Binding-site contacts:
Ligand atom C5 contacts residue ASN921 of chain 1.B at 3.7 Å.
Ligand atom O5 contacts residue ASN921 of chain 1.B at 2.4 Å (h-bond).
Ligand atom C1 contacts residue ASN921 of chain 1.B at 1.4 Å.
Ligand atom C7 contacts residue ASN921 of chain 1.B at 3.0 Å.
Ligand atom N2 contacts residue ASN921 of chain 1.B at 2.8 Å (h-bond).
Ligand atom C2 contacts residue ASN921 of chain 1.B at 2.4 Å.
Ligand atom C3 contacts residue ASN921 of chain 1.B at 3.8 Å.
Ligand atom C8 contacts residue ASN921 of chain 1.B at 4.3 Å.
Ligand atom O7 contacts residue ASN921 of chain 1.B at 2.7 Å (h-bond).
Ligand atom C4 contacts residue ASN921 of chain 1.B at 4.2 Å.

This small molecule binds to this protein.
Small molecule (SMILES): CC(=O)N[C@@H]1[C@@H](O)[C@H](O)[C@@H](CO)O[C@H]1O

Sequence of chain 1.B:
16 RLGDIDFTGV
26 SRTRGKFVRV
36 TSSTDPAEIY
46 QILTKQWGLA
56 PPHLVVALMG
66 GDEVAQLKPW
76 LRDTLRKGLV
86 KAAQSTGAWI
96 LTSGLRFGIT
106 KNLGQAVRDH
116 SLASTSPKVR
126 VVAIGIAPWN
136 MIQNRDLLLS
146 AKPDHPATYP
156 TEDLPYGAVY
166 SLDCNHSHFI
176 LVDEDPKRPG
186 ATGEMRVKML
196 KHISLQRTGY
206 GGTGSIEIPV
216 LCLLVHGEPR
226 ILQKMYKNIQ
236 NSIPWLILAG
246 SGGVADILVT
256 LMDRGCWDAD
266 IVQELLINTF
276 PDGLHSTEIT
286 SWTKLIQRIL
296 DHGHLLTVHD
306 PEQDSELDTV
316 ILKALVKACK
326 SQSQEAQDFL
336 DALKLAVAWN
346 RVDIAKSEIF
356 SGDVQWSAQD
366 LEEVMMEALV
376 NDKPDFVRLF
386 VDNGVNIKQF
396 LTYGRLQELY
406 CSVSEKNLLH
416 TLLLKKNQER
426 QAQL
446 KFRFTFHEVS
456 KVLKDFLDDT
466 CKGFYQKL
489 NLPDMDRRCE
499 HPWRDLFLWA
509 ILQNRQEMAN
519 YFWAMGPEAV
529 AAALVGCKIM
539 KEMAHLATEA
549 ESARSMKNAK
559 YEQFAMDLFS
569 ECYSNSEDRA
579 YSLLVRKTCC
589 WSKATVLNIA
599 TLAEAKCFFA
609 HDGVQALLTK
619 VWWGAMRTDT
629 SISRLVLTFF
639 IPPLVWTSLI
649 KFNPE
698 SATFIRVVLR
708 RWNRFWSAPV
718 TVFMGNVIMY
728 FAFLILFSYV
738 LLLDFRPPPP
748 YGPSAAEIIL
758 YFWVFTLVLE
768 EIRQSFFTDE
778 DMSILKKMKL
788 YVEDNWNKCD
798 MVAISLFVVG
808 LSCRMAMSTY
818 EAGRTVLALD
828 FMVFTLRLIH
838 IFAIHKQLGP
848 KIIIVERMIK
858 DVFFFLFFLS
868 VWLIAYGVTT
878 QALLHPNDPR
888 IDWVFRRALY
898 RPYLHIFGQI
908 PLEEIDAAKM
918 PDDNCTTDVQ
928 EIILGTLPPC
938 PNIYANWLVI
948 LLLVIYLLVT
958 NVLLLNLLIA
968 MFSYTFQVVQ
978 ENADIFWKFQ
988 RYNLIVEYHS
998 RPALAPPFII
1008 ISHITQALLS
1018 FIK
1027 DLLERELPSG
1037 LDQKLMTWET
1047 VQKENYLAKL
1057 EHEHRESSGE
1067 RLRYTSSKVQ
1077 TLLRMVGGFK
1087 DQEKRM